The protein below binds the small molecule below.
Small molecule (SMILES): O=c1ccn([C@@H]2O[C@H](CO[P](=O)(O)CP(=O)(O)O)[C@@H](O)[C@H]2O)c(=O)[nH]1

Sequence of chain 1.B:
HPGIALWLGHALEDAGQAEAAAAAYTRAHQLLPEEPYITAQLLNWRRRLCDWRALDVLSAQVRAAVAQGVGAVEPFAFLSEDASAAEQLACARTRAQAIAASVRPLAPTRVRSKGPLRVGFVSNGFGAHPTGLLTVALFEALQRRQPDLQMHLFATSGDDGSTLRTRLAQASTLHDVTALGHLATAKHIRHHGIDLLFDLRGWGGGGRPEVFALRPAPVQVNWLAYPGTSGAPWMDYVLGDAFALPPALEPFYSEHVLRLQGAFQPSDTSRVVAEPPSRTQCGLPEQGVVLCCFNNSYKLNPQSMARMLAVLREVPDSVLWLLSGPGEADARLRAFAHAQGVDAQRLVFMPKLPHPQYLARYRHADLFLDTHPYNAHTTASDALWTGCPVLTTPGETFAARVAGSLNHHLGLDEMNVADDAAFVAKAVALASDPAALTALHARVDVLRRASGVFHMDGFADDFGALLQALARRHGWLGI

Binding-site contacts:
Ligand atom O1A contacts residue ASN385 of chain 1.B at 2.8 Å (h-bond).
Ligand atom O3' contacts residue PRO219 of chain 1.B at 3.6 Å.
Ligand atom O2B contacts residue HIS466 of chain 1.B at 3.8 Å.
Ligand atom O3' contacts residue LEU222 of chain 1.B at 3.5 Å.
Ligand atom O3' contacts residue THR467 of chain 1.B at 3.7 Å.
Ligand atom C2 contacts residue LEU442 of chain 1.B at 3.9 Å (hydrophobic).
Ligand atom O3B contacts residue HIS466 of chain 1.B at 3.7 Å.
Ligand atom C2' contacts residue ASP471 of chain 1.B at 3.5 Å.
Ligand atom O2' contacts residue LEU222 of chain 1.B at 3.9 Å.
Ligand atom O3B contacts residue LYS388 of chain 1.B at 3.3 Å (salt-bridge).
Ligand atom C3A contacts residue PRO219 of chain 1.B at 3.9 Å (hydrophobic).
Ligand atom O4 contacts residue LYS441 of chain 1.B at 3.8 Å.
Ligand atom N3 contacts residue TYR447 of chain 1.B at 3.3 Å.
Ligand atom O2' contacts residue ASP471 of chain 1.B at 2.6 Å (salt-bridge).
Ligand atom O2B contacts residue LYS388 of chain 1.B at 3.4 Å (salt-bridge).
Ligand atom O1B contacts residue THR467 of chain 1.B at 2.5 Å (h-bond).
Ligand atom O3B contacts residue THR467 of chain 1.B at 3.4 Å (h-bond).
Ligand atom O4 contacts residue LEU442 of chain 1.B at 3.0 Å (h-bond).
Ligand atom O2' contacts residue TYR447 of chain 1.B at 3.7 Å.
Ligand atom O2A contacts residue LYS388 of chain 1.B at 3.9 Å.
Ligand atom C3' contacts residue THR467 of chain 1.B at 3.8 Å.
Ligand atom O2' contacts residue HIS444 of chain 1.B at 3.5 Å (h-bond).
Ligand atom N3 contacts residue LEU442 of chain 1.B at 3.0 Å (h-bond).
Ligand atom O2 contacts residue TYR447 of chain 1.B at 3.7 Å.
Ligand atom O2A contacts residue ASN385 of chain 1.B at 2.6 Å (h-bond).
Ligand atom O4 contacts residue TYR447 of chain 1.B at 3.5 Å.
Ligand atom C2 contacts residue TYR447 of chain 1.B at 3.6 Å (hydrophobic).
Ligand atom C5 contacts residue TYR447 of chain 1.B at 3.8 Å (hydrophobic).
Ligand atom PB contacts residue HIS466 of chain 1.B at 3.8 Å.
Ligand atom O2B contacts residue TYR463 of chain 1.B at 3.3 Å (h-bond).
Ligand atom PB contacts residue THR467 of chain 1.B at 3.4 Å.
Ligand atom O2 contacts residue HIS444 of chain 1.B at 3.1 Å (h-bond).
Ligand atom PA contacts residue ASN385 of chain 1.B at 3.1 Å.
Ligand atom C4' contacts residue PRO219 of chain 1.B at 3.9 Å (hydrophobic).
Ligand atom C4 contacts residue LEU442 of chain 1.B at 3.6 Å (hydrophobic).
Ligand atom O1B contacts residue HIS466 of chain 1.B at 3.3 Å.
Ligand atom O5' contacts residue PRO219 of chain 1.B at 3.8 Å.
Ligand atom O3B contacts residue THR468 of chain 1.B at 3.9 Å.
Ligand atom C4 contacts residue TYR447 of chain 1.B at 3.4 Å (hydrophobic).
Ligand atom O4 contacts residue MET439 of chain 1.B at 3.7 Å.